Binding-site contacts:
Ligand atom C1 contacts residue ASP175 of chain 1.A at 3.6 Å.
Ligand atom N26 contacts residue ASP114 of chain 1.A at 3.8 Å.
Ligand atom C33 contacts residue ARG75 of chain 1.A at 3.8 Å.
Ligand atom C22 contacts residue LYS122 of chain 1.A at 3.5 Å.
Ligand atom C24 contacts residue THR118 of chain 1.A at 3.9 Å.
Ligand atom O15 contacts residue LYS62 of chain 1.A at 3.2 Å (salt-bridge).
Ligand atom O23 contacts residue THR118 of chain 1.A at 3.6 Å.
Ligand atom C22 contacts residue ILE39 of chain 1.A at 3.8 Å (hydrophobic).
Ligand atom C21 contacts residue MET116 of chain 1.A at 3.5 Å (hydrophobic).
Ligand atom O23 contacts residue GLU117 of chain 1.A at 3.7 Å.
Ligand atom C3 contacts residue LYS62 of chain 1.A at 3.9 Å.
Ligand atom N26 contacts residue MET116 of chain 1.A at 3.0 Å (h-bond).
Ligand atom C1 contacts residue TYR44 of chain 1.A at 3.8 Å (hydrophobic).
Ligand atom C25 contacts residue THR118 of chain 1.A at 3.7 Å.
Ligand atom C31 contacts residue GLU79 of chain 1.A at 3.4 Å.
Ligand atom O4 contacts residue LYS62 of chain 1.A at 3.0 Å (salt-bridge).
Ligand atom N2 contacts residue TYR44 of chain 1.A at 3.7 Å.
Ligand atom C32 contacts residue ILE64 of chain 1.A at 3.5 Å (hydrophobic).
Ligand atom C7 contacts residue TYR44 of chain 1.A at 3.8 Å (hydrophobic).
Ligand atom C27 contacts residue MET116 of chain 1.A at 3.8 Å (hydrophobic).
Ligand atom C14 contacts residue LYS62 of chain 1.A at 3.6 Å.
Ligand atom N2 contacts residue ASP175 of chain 1.A at 3.9 Å.
Ligand atom N26 contacts residue LEU115 of chain 1.A at 3.9 Å.
Ligand atom C20 contacts residue MET116 of chain 1.A at 3.7 Å (hydrophobic).
Ligand atom C24 contacts residue ASP119 of chain 1.A at 3.5 Å.
Ligand atom C18 contacts residue MET116 of chain 1.A at 3.8 Å (hydrophobic).
Ligand atom C21 contacts residue ILE39 of chain 1.A at 3.9 Å (hydrophobic).
Ligand atom C27 contacts residue LEU164 of chain 1.A at 3.8 Å (hydrophobic).
Ligand atom O15 contacts residue ASP175 of chain 1.A at 3.6 Å.
Ligand atom C22 contacts residue GLU117 of chain 1.A at 3.9 Å.
Ligand atom N19 contacts residue MET116 of chain 1.A at 2.9 Å (h-bond).
Ligand atom CL2 contacts residue GLN113 of chain 1.A at 3.0 Å.
Ligand atom C5 contacts residue ASP175 of chain 1.A at 3.6 Å.
Ligand atom C27 contacts residue ALA60 of chain 1.A at 3.5 Å (hydrophobic).
Ligand atom C28 contacts residue ALA60 of chain 1.A at 3.8 Å (hydrophobic).
Ligand atom C27 contacts residue ASP114 of chain 1.A at 3.3 Å.
Ligand atom C21 contacts residue GLU117 of chain 1.A at 3.8 Å.
Ligand atom C28 contacts residue LEU164 of chain 1.A at 3.7 Å (hydrophobic).
Ligand atom O23 contacts residue LYS122 of chain 1.A at 3.1 Å (salt-bridge).
Ligand atom C32 contacts residue TYR44 of chain 1.A at 3.8 Å (hydrophobic).

Sequence of chain 1.A:
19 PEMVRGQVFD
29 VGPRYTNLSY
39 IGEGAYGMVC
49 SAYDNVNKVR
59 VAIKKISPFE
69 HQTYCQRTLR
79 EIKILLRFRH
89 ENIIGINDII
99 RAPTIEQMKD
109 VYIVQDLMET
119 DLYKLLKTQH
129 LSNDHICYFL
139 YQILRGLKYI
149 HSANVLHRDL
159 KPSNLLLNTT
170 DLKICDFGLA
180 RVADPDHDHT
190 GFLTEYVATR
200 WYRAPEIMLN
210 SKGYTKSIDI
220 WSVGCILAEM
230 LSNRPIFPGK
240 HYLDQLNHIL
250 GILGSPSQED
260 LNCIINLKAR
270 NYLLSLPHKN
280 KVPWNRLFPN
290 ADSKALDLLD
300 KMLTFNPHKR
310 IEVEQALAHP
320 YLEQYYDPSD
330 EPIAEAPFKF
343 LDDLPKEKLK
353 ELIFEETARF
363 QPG

The small molecule below binds the protein below.
Small molecule (SMILES): CN(C(=O)CN1Cc2ccc(-c3nc(NC4CCOCC4)ncc3Cl)cc2C1=O)C(C)(C)C